The small molecule below binds the protein below.
Small molecule (SMILES): N#Cc1ccc([C@H]2CCCc3cncn32)cc1

Binding-site contacts:
Ligand atom N17 contacts residue ARG94 of chain 1.H at 3.6 Å.
Ligand atom C05 contacts residue GLY288 of chain 1.H at 4.0 Å.
Ligand atom C14 contacts residue PHE104 of chain 1.H at 4.1 Å (hydrophobic).
Ligand atom C01 contacts residue ILE462 of chain 1.H at 3.7 Å (hydrophobic).
Ligand atom C15 contacts residue GLY288 of chain 1.H at 3.9 Å.
Ligand atom C03 contacts residue THR292 of chain 1.H at 3.6 Å.
Ligand atom C02 contacts residue PHE205 of chain 1.H at 3.9 Å (hydrophobic).
Ligand atom C14 contacts residue TRP90 of chain 1.H at 4.0 Å (hydrophobic).
Ligand atom C08 contacts residue HEM1 of chain 1.AA at 4.1 Å.
Ligand atom C10 contacts residue GLY288 of chain 1.H at 3.6 Å.
Ligand atom C08 contacts residue THR292 of chain 1.H at 3.9 Å.
Ligand atom C11 contacts residue PHE205 of chain 1.H at 4.0 Å (hydrophobic).
Ligand atom N04 contacts residue HEM1 of chain 1.AA at 4.1 Å.
Ligand atom C13 contacts residue GLY288 of chain 1.H at 4.2 Å.
Ligand atom C13 contacts residue GLU284 of chain 1.H at 4.2 Å.
Ligand atom C16 contacts residue ALA287 of chain 1.H at 4.2 Å (hydrophobic).
Ligand atom C02 contacts residue THR292 of chain 1.H at 3.8 Å.
Ligand atom C11 contacts residue TRP90 of chain 1.H at 4.0 Å (hydrophobic).
Ligand atom C14 contacts residue GLY288 of chain 1.H at 4.2 Å.
Ligand atom C12 contacts residue GLY288 of chain 1.H at 3.9 Å.
Ligand atom C03 contacts residue GLY288 of chain 1.H at 4.1 Å.
Ligand atom C07 contacts residue HEM1 of chain 1.AA at 2.9 Å.
Ligand atom C02 contacts residue ILE462 of chain 1.H at 3.6 Å (hydrophobic).
Ligand atom C11 contacts residue ALA287 of chain 1.H at 4.0 Å (hydrophobic).
Ligand atom C11 contacts residue GLY288 of chain 1.H at 3.5 Å.
Ligand atom N17 contacts residue GLU284 of chain 1.H at 3.7 Å.
Ligand atom N04 contacts residue THR292 of chain 1.H at 3.5 Å.
Ligand atom C05 contacts residue HEM1 of chain 1.AA at 2.9 Å.
Ligand atom C12 contacts residue TRP90 of chain 1.H at 3.8 Å (hydrophobic).
Ligand atom C13 contacts residue TRP90 of chain 1.H at 3.5 Å (hydrophobic).
Ligand atom N17 contacts residue TRP234 of chain 1.H at 3.8 Å.
Ligand atom N06 contacts residue HEM1 of chain 1.AA at 1.9 Å.
Ligand atom C16 contacts residue TRP90 of chain 1.H at 3.7 Å (hydrophobic).
Ligand atom C05 contacts residue THR292 of chain 1.H at 3.9 Å.
Ligand atom N17 contacts residue TRP90 of chain 1.H at 4.2 Å.
Ligand atom C01 contacts residue PHE461 of chain 1.H at 3.4 Å (hydrophobic).
Ligand atom N06 contacts residue CYS424 of chain 1.H at 4.1 Å.
Ligand atom C09 contacts residue ILE462 of chain 1.H at 4.1 Å (hydrophobic).
Ligand atom C16 contacts residue GLU284 of chain 1.H at 4.0 Å.
Ligand atom C12 contacts residue ALA287 of chain 1.H at 4.0 Å (hydrophobic).

Sequence of chain 1.H:
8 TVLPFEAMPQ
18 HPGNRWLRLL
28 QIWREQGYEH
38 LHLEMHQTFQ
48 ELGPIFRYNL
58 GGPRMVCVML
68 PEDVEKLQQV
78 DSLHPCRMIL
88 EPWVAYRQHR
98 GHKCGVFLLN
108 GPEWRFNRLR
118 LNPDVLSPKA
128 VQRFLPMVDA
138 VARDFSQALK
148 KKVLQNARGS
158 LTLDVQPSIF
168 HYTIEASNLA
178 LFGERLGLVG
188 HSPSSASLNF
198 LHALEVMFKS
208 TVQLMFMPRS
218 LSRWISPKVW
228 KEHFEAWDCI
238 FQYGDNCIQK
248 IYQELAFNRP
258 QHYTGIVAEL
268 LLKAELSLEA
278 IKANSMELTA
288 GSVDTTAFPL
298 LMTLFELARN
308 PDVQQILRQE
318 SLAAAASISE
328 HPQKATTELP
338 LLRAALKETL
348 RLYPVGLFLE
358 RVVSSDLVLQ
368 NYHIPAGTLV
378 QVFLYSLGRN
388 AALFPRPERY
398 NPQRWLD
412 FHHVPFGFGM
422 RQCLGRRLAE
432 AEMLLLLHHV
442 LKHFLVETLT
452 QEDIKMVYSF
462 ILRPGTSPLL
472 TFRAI